Sequence of chain 1.E:
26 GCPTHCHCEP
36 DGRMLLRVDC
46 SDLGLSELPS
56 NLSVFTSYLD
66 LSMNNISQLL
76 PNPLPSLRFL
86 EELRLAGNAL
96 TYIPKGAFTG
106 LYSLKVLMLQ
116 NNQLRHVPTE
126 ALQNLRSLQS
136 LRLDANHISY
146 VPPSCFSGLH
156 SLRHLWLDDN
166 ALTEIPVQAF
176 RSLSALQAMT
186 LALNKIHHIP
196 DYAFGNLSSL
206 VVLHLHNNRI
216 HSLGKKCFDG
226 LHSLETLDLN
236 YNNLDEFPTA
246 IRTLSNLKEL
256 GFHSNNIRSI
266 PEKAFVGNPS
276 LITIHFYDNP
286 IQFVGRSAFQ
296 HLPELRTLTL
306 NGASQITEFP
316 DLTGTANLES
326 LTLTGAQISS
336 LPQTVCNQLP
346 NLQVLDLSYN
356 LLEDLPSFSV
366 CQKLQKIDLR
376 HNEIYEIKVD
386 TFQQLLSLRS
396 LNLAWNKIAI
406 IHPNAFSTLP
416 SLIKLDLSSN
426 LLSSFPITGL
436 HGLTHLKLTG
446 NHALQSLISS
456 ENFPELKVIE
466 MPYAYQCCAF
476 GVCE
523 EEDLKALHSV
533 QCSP

A small-molecule ligand and the protein it binds are described below.
Small molecule (SMILES): CC(=O)N[C@H]1[C@H](O[C@H]2[C@H](O)[C@@H](NC(C)=O)CO[C@@H]2CO)O[C@H](CO)[C@@H](O)[C@@H]1O

Binding-site contacts:
Ligand atom N2 contacts residue THR29 of chain 1.E at 3.5 Å.
Ligand atom C8 contacts residue LEU50 of chain 1.E at 4.0 Å (hydrophobic).
Ligand atom C8 contacts residue GLU52 of chain 1.E at 3.1 Å.
Ligand atom C4 contacts residue ASN56 of chain 1.E at 4.3 Å.
Ligand atom C7 contacts residue ASN56 of chain 1.E at 3.2 Å.
Ligand atom C7 contacts residue LEU50 of chain 1.E at 3.9 Å (hydrophobic).
Ligand atom N2 contacts residue ASN56 of chain 1.E at 3.0 Å (h-bond).
Ligand atom C5 contacts residue PRO54 of chain 1.E at 3.8 Å (hydrophobic).
Ligand atom O7 contacts residue ASN56 of chain 1.E at 3.2 Å (h-bond).
Ligand atom C2 contacts residue ASN56 of chain 1.E at 2.7 Å.
Ligand atom C8 contacts residue THR29 of chain 1.E at 3.7 Å.
Ligand atom C1 contacts residue PRO54 of chain 1.E at 4.4 Å (hydrophobic).
Ligand atom C6 contacts residue PRO54 of chain 1.E at 3.4 Å (hydrophobic).
Ligand atom O5 contacts residue ASN56 of chain 1.E at 2.5 Å (h-bond).
Ligand atom C8 contacts residue ASN56 of chain 1.E at 4.3 Å.
Ligand atom C1 contacts residue ASN56 of chain 1.E at 1.4 Å.
Ligand atom C2 contacts residue THR29 of chain 1.E at 4.5 Å.
Ligand atom O6 contacts residue GLU52 of chain 1.E at 4.2 Å.
Ligand atom C6 contacts residue LEU53 of chain 1.E at 4.2 Å (hydrophobic).
Ligand atom O5 contacts residue PRO54 of chain 1.E at 3.5 Å.
Ligand atom C3 contacts residue THR29 of chain 1.E at 4.0 Å.
Ligand atom C7 contacts residue THR29 of chain 1.E at 4.0 Å.
Ligand atom C8 contacts residue SER51 of chain 1.E at 4.3 Å.
Ligand atom O6 contacts residue PRO54 of chain 1.E at 3.1 Å.
Ligand atom O7 contacts residue LEU50 of chain 1.E at 3.1 Å.
Ligand atom C3 contacts residue ASN56 of chain 1.E at 3.9 Å.
Ligand atom O6 contacts residue LEU53 of chain 1.E at 3.7 Å.
Ligand atom C8 contacts residue LEU53 of chain 1.E at 4.2 Å (hydrophobic).
Ligand atom C5 contacts residue ASN56 of chain 1.E at 3.6 Å.